The small molecule below binds the protein below.
Small molecule (SMILES): Nc1nc2c(ncn2[C@@H]2O[C@H](CO[P](=O)(O)O[P](=O)(O)OP(O)(O)=S)[C@@H](O)[C@H]2O)c(=O)[nH]1

Binding-site contacts:
Ligand atom O3A contacts residue GLY26 of chain 1.R at 3.0 Å (h-bond).
Ligand atom C8 contacts residue GLY26 of chain 1.R at 3.5 Å.
Ligand atom N1 contacts residue LYS128 of chain 1.R at 3.5 Å.
Ligand atom O3G contacts residue THR46 of chain 1.R at 2.3 Å (h-bond).
Ligand atom C5' contacts residue GLY24 of chain 1.R at 3.5 Å.
Ligand atom O1A contacts residue ASN29 of chain 1.R at 2.5 Å (h-bond).
Ligand atom C3' contacts residue LEU41 of chain 1.R at 3.4 Å (hydrophobic).
Ligand atom PG contacts residue MG1 of chain 1.EB at 3.4 Å.
Ligand atom O3A contacts residue LYS27 of chain 1.R at 3.5 Å (salt-bridge).
Ligand atom N1 contacts residue ASP130 of chain 1.R at 2.8 Å (salt-bridge).
Ligand atom O2G contacts residue LYS27 of chain 1.R at 3.6 Å (salt-bridge).
Ligand atom O3G contacts residue SER28 of chain 1.R at 3.4 Å (h-bond).
Ligand atom O1B contacts residue GLY24 of chain 1.R at 3.5 Å (h-bond).
Ligand atom C5 contacts residue LYS128 of chain 1.R at 3.5 Å.
Ligand atom O6 contacts residue LYS128 of chain 1.R at 3.2 Å.
Ligand atom O6 contacts residue ASN127 of chain 1.R at 3.2 Å (h-bond).
Ligand atom O3G contacts residue MG1 of chain 1.EB at 1.9 Å.
Ligand atom O2B contacts residue SER28 of chain 1.R at 2.7 Å (h-bond).
Ligand atom O2G contacts residue GLY72 of chain 1.R at 3.0 Å (h-bond).
Ligand atom O2' contacts residue ASN40 of chain 1.R at 2.5 Å (h-bond).
Ligand atom O1B contacts residue GLY26 of chain 1.R at 3.2 Å (h-bond).
Ligand atom O6 contacts residue SER157 of chain 1.R at 3.6 Å.
Ligand atom PB contacts residue LYS27 of chain 1.R at 3.5 Å.
Ligand atom N2 contacts residue LEU131 of chain 1.R at 3.4 Å.
Ligand atom O3' contacts residue LEU41 of chain 1.R at 2.3 Å (h-bond).
Ligand atom O2' contacts residue PHE39 of chain 1.R at 3.5 Å.
Ligand atom O2B contacts residue MG1 of chain 1.EB at 2.3 Å.
Ligand atom O6 contacts residue ALA158 of chain 1.R at 3.1 Å (h-bond).
Ligand atom O3B contacts residue GLY24 of chain 1.R at 3.0 Å (h-bond).
Ligand atom C2' contacts residue ASN40 of chain 1.R at 3.4 Å.
Ligand atom S1G contacts residue SER45 of chain 1.R at 3.5 Å.
Ligand atom O2' contacts residue LEU41 of chain 1.R at 3.0 Å.
Ligand atom O1B contacts residue VAL25 of chain 1.R at 3.4 Å (h-bond).
Ligand atom C6 contacts residue LYS128 of chain 1.R at 3.3 Å.
Ligand atom O4' contacts residue GLY24 of chain 1.R at 3.6 Å (h-bond).
Ligand atom N2 contacts residue ASP130 of chain 1.R at 3.0 Å (salt-bridge).
Ligand atom C3' contacts residue SER43 of chain 1.R at 3.5 Å.
Ligand atom O1A contacts residue SER28 of chain 1.R at 3.5 Å.
Ligand atom O1B contacts residue LYS27 of chain 1.R at 3.1 Å (salt-bridge).
Ligand atom N7 contacts residue ASN127 of chain 1.R at 3.1 Å (h-bond).

Sequence of chain 1.Q:
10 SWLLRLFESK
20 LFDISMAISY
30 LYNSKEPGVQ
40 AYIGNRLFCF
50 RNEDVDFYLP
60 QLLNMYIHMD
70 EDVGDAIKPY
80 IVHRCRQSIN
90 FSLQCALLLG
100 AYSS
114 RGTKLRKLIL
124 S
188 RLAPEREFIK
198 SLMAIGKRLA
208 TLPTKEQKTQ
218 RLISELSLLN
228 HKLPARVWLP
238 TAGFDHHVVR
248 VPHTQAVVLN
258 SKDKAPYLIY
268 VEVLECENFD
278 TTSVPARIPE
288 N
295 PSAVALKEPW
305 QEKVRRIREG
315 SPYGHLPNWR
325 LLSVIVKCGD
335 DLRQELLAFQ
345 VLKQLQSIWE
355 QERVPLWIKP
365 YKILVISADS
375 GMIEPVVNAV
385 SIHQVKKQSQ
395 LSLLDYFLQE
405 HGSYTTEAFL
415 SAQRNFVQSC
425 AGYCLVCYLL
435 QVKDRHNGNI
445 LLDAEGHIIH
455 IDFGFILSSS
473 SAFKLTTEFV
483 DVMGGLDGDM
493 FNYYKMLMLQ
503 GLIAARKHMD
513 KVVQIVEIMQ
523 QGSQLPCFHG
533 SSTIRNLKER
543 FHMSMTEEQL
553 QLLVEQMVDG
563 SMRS

Sequence of chain 1.R:
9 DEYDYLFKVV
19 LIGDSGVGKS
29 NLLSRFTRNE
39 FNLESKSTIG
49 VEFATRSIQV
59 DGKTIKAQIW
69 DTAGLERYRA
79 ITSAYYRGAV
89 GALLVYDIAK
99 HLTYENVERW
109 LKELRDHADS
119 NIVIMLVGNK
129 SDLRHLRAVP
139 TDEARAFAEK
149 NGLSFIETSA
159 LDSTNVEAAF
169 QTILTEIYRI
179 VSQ